Sequence of chain 1.A:
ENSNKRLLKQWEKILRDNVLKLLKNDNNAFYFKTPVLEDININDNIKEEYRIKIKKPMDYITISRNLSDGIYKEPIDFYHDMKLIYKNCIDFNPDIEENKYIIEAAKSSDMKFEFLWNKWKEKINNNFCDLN

This small molecule binds to this protein.
Small molecule (SMILES): CC[C@@H]1C(=O)N(C)c2cnc(Nc3ccc(C(=O)NC4CCN(C)CC4)cc3OC)nc2N1C1CCCC1

Binding-site contacts:
Ligand atom C19 contacts residue ASP51 of chain 1.A at 3.6 Å.
Ligand atom C9 contacts residue ASN105 of chain 1.A at 3.9 Å.
Ligand atom C6 contacts residue ASN105 of chain 1.A at 3.7 Å.
Ligand atom C11 contacts residue TYR43 of chain 1.A at 3.5 Å (hydrophobic).
Ligand atom C19 contacts residue ASN53 of chain 1.A at 3.9 Å.
Ligand atom C8 contacts residue ASN105 of chain 1.A at 3.9 Å.
Ligand atom C1 contacts residue ILE54 of chain 1.A at 3.8 Å (hydrophobic).
Ligand atom C10 contacts residue ILE54 of chain 1.A at 4.1 Å (hydrophobic).
Ligand atom C6 contacts residue ILE114 of chain 1.A at 3.7 Å (hydrophobic).
Ligand atom N1 contacts residue TYR43 of chain 1.A at 3.5 Å.
Ligand atom C20 contacts residue ASP51 of chain 1.A at 3.3 Å.
Ligand atom C2 contacts residue ILE114 of chain 1.A at 3.8 Å (hydrophobic).
Ligand atom C4 contacts residue TYR43 of chain 1.A at 3.3 Å (hydrophobic).
Ligand atom O1 contacts residue ASN105 of chain 1.A at 3.0 Å (h-bond).
Ligand atom C7 contacts residue ASP51 of chain 1.A at 4.0 Å.
Ligand atom C3 contacts residue ILE114 of chain 1.A at 3.6 Å (hydrophobic).
Ligand atom N4 contacts residue VAL48 of chain 1.A at 4.0 Å.
Ligand atom C11 contacts residue ILE114 of chain 1.A at 3.9 Å (hydrophobic).
Ligand atom C18 contacts residue PHE42 of chain 1.A at 3.6 Å (hydrophobic).
Ligand atom C17 contacts residue PHE42 of chain 1.A at 3.7 Å (hydrophobic).
Ligand atom N2 contacts residue TYR43 of chain 1.A at 3.9 Å.
Ligand atom C10 contacts residue VAL48 of chain 1.A at 3.7 Å (hydrophobic).
Ligand atom C18 contacts residue ASN53 of chain 1.A at 3.5 Å.
Ligand atom C21 contacts residue ASN53 of chain 1.A at 3.4 Å.
Ligand atom C31 contacts residue ASN53 of chain 1.A at 3.5 Å.
Ligand atom N1 contacts residue ILE54 of chain 1.A at 3.9 Å.
Ligand atom C16 contacts residue ASN53 of chain 1.A at 3.9 Å.
Ligand atom C21 contacts residue PHE42 of chain 1.A at 3.5 Å (hydrophobic).
Ligand atom N5 contacts residue ILE54 of chain 1.A at 3.6 Å.
Ligand atom C9 contacts residue ILE58 of chain 1.A at 4.0 Å (hydrophobic).
Ligand atom C10 contacts residue ILE58 of chain 1.A at 3.8 Å (hydrophobic).
Ligand atom N5 contacts residue TYR43 of chain 1.A at 4.1 Å.
Ligand atom C17 contacts residue ASN53 of chain 1.A at 3.8 Å.
Ligand atom N4 contacts residue ILE114 of chain 1.A at 3.5 Å.
Ligand atom C5 contacts residue ASN105 of chain 1.A at 3.4 Å.
Ligand atom C11 contacts residue VAL48 of chain 1.A at 3.9 Å (hydrophobic).
Ligand atom C15 contacts residue ILE114 of chain 1.A at 3.7 Å (hydrophobic).
Ligand atom N3 contacts residue ILE114 of chain 1.A at 3.8 Å.
Ligand atom C9 contacts residue PHE104 of chain 1.A at 3.7 Å (hydrophobic).
Ligand atom C1 contacts residue TYR43 of chain 1.A at 3.6 Å (hydrophobic).